Binding-site contacts:
Ligand atom O contacts residue ALA49 of chain 1.K at 3.1 Å (h-bond).
Ligand atom C1 contacts residue MES1 of chain 1.MA at 3.0 Å.
Ligand atom C2 contacts residue THR1 of chain 1.K at 1.5 Å.
Ligand atom N contacts residue THR1 of chain 1.K at 3.6 Å.
Ligand atom C contacts residue THR21 of chain 1.K at 3.7 Å.
Ligand atom O contacts residue THR1 of chain 1.K at 2.3 Å (h-bond).
Ligand atom C1 contacts residue SER131 of chain 1.K at 3.5 Å.
Ligand atom CA contacts residue GLY47 of chain 1.K at 3.3 Å.
Ligand atom C3 contacts residue TYR170 of chain 1.K at 2.9 Å (hydrophobic).
Ligand atom O contacts residue THR1 of chain 1.K at 3.7 Å.
Ligand atom N contacts residue THR21 of chain 1.K at 2.8 Å (h-bond).
Ligand atom CA contacts residue THR1 of chain 1.K at 2.3 Å.
Ligand atom N contacts residue ASP126 of chain 1.L at 3.1 Å (salt-bridge).
Ligand atom N contacts residue GLY47 of chain 1.K at 2.9 Å (h-bond).
Ligand atom C3 contacts residue ARG19 of chain 1.K at 3.5 Å.
Ligand atom O contacts residue GLY47 of chain 1.K at 3.1 Å (h-bond).
Ligand atom O contacts residue MES1 of chain 1.MA at 3.5 Å (h-bond).
Ligand atom O contacts residue ALA20 of chain 1.K at 3.4 Å.
Ligand atom O contacts residue THR21 of chain 1.K at 3.0 Å (h-bond).
Ligand atom CA contacts residue THR21 of chain 1.K at 3.6 Å.
Ligand atom C1 contacts residue THR1 of chain 1.K at 2.5 Å.
Ligand atom CD2 contacts residue ALA27 of chain 1.K at 3.4 Å (hydrophobic).
Ligand atom CB contacts residue THR21 of chain 1.K at 3.8 Å.
Ligand atom C contacts residue THR1 of chain 1.K at 1.4 Å.
Ligand atom O contacts residue THR21 of chain 1.K at 3.8 Å.
Ligand atom C2 contacts residue TYR170 of chain 1.K at 3.6 Å (hydrophobic).
Ligand atom C3 contacts residue THR1 of chain 1.K at 2.6 Å.
Ligand atom CD2 contacts residue THR21 of chain 1.K at 3.7 Å.
Ligand atom C contacts residue ASP126 of chain 1.L at 3.8 Å.
Ligand atom O contacts residue MES1 of chain 1.MA at 2.8 Å (h-bond).
Ligand atom C contacts residue GLY47 of chain 1.K at 3.5 Å.
Ligand atom C contacts residue MES1 of chain 1.MA at 3.7 Å.
Ligand atom CA contacts residue THR21 of chain 1.K at 3.7 Å.
Ligand atom C3 contacts residue LYS33 of chain 1.K at 3.9 Å.
Ligand atom CD2 contacts residue ALA22 of chain 1.K at 3.8 Å (hydrophobic).
Ligand atom C2 contacts residue MES1 of chain 1.MA at 3.6 Å.
Ligand atom C3 contacts residue THR21 of chain 1.K at 3.8 Å.
Ligand atom C3 contacts residue THR1 of chain 1.K at 2.5 Å.
Ligand atom C3 contacts residue GLY47 of chain 1.K at 3.8 Å.
Ligand atom CH3 contacts residue ASP126 of chain 1.L at 3.4 Å.

Sequence of chain 1.L:
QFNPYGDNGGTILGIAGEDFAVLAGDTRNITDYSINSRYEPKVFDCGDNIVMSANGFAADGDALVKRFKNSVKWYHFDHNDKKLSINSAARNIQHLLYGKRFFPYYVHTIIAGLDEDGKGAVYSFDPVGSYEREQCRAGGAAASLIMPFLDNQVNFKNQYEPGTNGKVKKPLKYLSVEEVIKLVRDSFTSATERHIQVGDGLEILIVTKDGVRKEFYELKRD

The small molecule below binds the protein below.
Small molecule (SMILES): CC(=O)N[C@@H](CC(C)C)C(=O)N[C@@H](C)C(=O)N[C@@H](C)[C@@H](O)[C@H](C)CO

Sequence of chain 1.K:
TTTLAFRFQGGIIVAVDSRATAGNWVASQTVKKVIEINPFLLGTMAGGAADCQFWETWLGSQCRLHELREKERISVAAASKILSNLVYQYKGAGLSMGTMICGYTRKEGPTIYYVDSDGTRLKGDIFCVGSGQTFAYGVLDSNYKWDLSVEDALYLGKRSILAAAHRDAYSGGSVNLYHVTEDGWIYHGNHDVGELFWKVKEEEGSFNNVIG